The protein below binds the small molecule below.
Small molecule (SMILES): O=C1O[C@H](CO)[C@@H](O[C@H]2O[C@H](CO)[C@@H](O[C@H]3O[C@H](CO)[C@@H](O)[C@H](O)[C@H]3O)[C@H](O)[C@H]2O)[C@H](O)[C@H]1O

Binding-site contacts:
Ligand atom O3 contacts residue THR35 of chain 1.A at 3.8 Å.
Ligand atom C5 contacts residue TRP34 of chain 1.A at 4.5 Å (hydrophobic).
Ligand atom C2 contacts residue TRP34 of chain 1.A at 3.8 Å (hydrophobic).
Ligand atom O3 contacts residue THR36 of chain 1.A at 4.1 Å.
Ligand atom O2 contacts residue TRP34 of chain 1.A at 4.2 Å.
Ligand atom C3 contacts residue THR35 of chain 1.A at 4.1 Å.
Ligand atom O5 contacts residue LEU37 of chain 1.A at 4.0 Å.
Ligand atom C1 contacts residue LEU37 of chain 1.A at 3.7 Å (hydrophobic).
Ligand atom C2 contacts residue THR36 of chain 1.A at 4.2 Å.
Ligand atom C2 contacts residue THR35 of chain 1.A at 3.6 Å.
Ligand atom O2 contacts residue LEU37 of chain 1.A at 4.0 Å.
Ligand atom C1 contacts residue TRP34 of chain 1.A at 4.0 Å (hydrophobic).
Ligand atom O5 contacts residue TRP34 of chain 1.A at 3.7 Å.
Ligand atom O3 contacts residue LEU37 of chain 1.A at 3.2 Å (h-bond).
Ligand atom O2 contacts residue THR35 of chain 1.A at 4.0 Å.
Ligand atom O2 contacts residue THR36 of chain 1.A at 3.7 Å.
Ligand atom C6 contacts residue TRP34 of chain 1.A at 4.5 Å (hydrophobic).
Ligand atom C2 contacts residue LEU37 of chain 1.A at 3.5 Å (hydrophobic).
Ligand atom C3 contacts residue LEU37 of chain 1.A at 4.5 Å (hydrophobic).
Ligand atom O6 contacts residue TRP34 of chain 1.A at 4.3 Å.

Sequence of chain 1.A:
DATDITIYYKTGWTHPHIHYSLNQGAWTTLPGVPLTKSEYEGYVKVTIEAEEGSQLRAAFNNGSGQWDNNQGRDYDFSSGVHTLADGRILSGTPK